Binding-site contacts:
Ligand atom O5 contacts residue ASN3 of chain 1.A at 2.4 Å (h-bond).
Ligand atom C4 contacts residue ASN3 of chain 1.A at 4.3 Å.
Ligand atom C2 contacts residue ACE1 of chain 1.A at 4.0 Å.
Ligand atom C5 contacts residue ASN3 of chain 1.A at 3.6 Å.
Ligand atom N2 contacts residue ACE1 of chain 1.A at 3.2 Å (h-bond).
Ligand atom C3 contacts residue ASN3 of chain 1.A at 3.8 Å.
Ligand atom C1 contacts residue ACE1 of chain 1.A at 3.5 Å.
Ligand atom C6 contacts residue ASP283 of chain 1.A at 3.9 Å.
Ligand atom C2 contacts residue SER282 of chain 1.A at 4.4 Å.
Ligand atom N2 contacts residue GLY281 of chain 1.A at 4.2 Å.
Ligand atom C2 contacts residue ASN3 of chain 1.A at 2.4 Å.
Ligand atom C5 contacts residue ASP283 of chain 1.A at 4.3 Å.
Ligand atom O7 contacts residue ASN3 of chain 1.A at 4.0 Å.
Ligand atom N2 contacts residue ASN3 of chain 1.A at 3.0 Å (h-bond).
Ligand atom C7 contacts residue ASN3 of chain 1.A at 4.0 Å.
Ligand atom C7 contacts residue ACE1 of chain 1.A at 3.1 Å.
Ligand atom C8 contacts residue ACE1 of chain 1.A at 4.4 Å.
Ligand atom C1 contacts residue ASP283 of chain 1.A at 4.1 Å.
Ligand atom C2 contacts residue GLY281 of chain 1.A at 4.4 Å.
Ligand atom O6 contacts residue ASP283 of chain 1.A at 3.9 Å.
Ligand atom O7 contacts residue ACE1 of chain 1.A at 2.4 Å (h-bond).
Ligand atom O5 contacts residue ASP283 of chain 1.A at 3.4 Å.
Ligand atom C1 contacts residue ASN3 of chain 1.A at 1.4 Å.
Ligand atom C1 contacts residue SER282 of chain 1.A at 4.5 Å.
Ligand atom O7 contacts residue MET2 of chain 1.A at 4.1 Å.

Sequence of chain 1.A:
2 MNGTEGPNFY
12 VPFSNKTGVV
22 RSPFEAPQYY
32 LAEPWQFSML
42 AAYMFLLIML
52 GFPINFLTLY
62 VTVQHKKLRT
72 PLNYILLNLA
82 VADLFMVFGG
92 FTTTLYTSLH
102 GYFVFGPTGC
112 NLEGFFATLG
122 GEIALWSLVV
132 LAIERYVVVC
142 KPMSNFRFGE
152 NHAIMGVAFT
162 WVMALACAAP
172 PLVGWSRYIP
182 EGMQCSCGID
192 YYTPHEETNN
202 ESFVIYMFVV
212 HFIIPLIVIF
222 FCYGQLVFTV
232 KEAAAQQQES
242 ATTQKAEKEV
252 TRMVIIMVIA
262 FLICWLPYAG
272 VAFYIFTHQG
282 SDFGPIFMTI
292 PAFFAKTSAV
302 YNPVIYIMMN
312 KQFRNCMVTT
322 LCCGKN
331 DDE

A small-molecule ligand and the protein it binds are described below.
Small molecule (SMILES): CC(=O)N[C@H]1[C@H](O[C@H]2[C@H](O)[C@@H](NC(C)=O)CO[C@@H]2CO)O[C@H](CO)[C@@H](O)[C@@H]1O